Sequence of chain 2.B:
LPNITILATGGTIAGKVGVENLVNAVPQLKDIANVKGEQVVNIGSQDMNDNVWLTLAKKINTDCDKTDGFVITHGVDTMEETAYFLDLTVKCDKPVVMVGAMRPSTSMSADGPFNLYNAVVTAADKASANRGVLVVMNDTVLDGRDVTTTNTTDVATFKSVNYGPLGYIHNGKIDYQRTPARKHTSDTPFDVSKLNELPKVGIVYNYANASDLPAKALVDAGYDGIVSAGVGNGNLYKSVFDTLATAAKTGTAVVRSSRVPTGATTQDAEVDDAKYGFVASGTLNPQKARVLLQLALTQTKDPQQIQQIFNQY

The small molecule below binds the protein below.
Small molecule (SMILES): NC(=O)C[C@H](N)C(=O)O

Sequence of chain 2.A:
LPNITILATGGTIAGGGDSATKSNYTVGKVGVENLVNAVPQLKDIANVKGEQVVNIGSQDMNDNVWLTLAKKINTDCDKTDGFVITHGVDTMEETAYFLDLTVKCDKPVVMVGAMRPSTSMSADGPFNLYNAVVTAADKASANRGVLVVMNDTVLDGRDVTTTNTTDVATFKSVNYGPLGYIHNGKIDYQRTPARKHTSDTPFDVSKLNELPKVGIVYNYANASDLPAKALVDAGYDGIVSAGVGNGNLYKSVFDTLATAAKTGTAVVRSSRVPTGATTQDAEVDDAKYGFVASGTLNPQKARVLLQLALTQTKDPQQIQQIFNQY

Binding-site contacts:
Ligand atom CG contacts residue THR19 of chain 2.B at 2.7 Å.
Ligand atom CB contacts residue THR19 of chain 2.B at 3.1 Å.
Ligand atom OXT contacts residue VAL96 of chain 2.B at 3.0 Å (h-bond).
Ligand atom O contacts residue GLY95 of chain 2.B at 3.1 Å.
Ligand atom CA contacts residue THR19 of chain 2.B at 3.3 Å.
Ligand atom OD1 contacts residue VAL96 of chain 2.B at 2.9 Å (h-bond).
Ligand atom O contacts residue GLY64 of chain 2.B at 3.5 Å.
Ligand atom OXT contacts residue ASP97 of chain 2.B at 3.0 Å (salt-bridge).
Ligand atom ND2 contacts residue VAL96 of chain 2.B at 3.8 Å.
Ligand atom O contacts residue SER65 of chain 2.B at 2.9 Å (h-bond).
Ligand atom ND2 contacts residue ALA121 of chain 2.B at 2.9 Å (h-bond).
Ligand atom O contacts residue THR19 of chain 2.B at 4.0 Å.
Ligand atom C contacts residue GLY18 of chain 2.B at 4.1 Å.
Ligand atom OD1 contacts residue GLY18 of chain 2.B at 4.1 Å.
Ligand atom CA contacts residue GLN66 of chain 2.B at 4.1 Å.
Ligand atom OXT contacts residue SER65 of chain 2.B at 2.6 Å (h-bond).
Ligand atom N contacts residue ASN255 of chain 2.A at 3.5 Å (h-bond).
Ligand atom CA contacts residue GLU290 of chain 2.A at 3.3 Å.
Ligand atom O contacts residue GLY18 of chain 2.B at 3.2 Å.
Ligand atom N contacts residue ASP97 of chain 2.B at 2.7 Å (salt-bridge).
Ligand atom CB contacts residue ASP97 of chain 2.B at 3.4 Å.
Ligand atom CB contacts residue GLU290 of chain 2.A at 3.6 Å.
Ligand atom C contacts residue SER65 of chain 2.B at 3.6 Å.
Ligand atom C contacts residue VAL96 of chain 2.B at 3.7 Å (hydrophobic).
Ligand atom OD1 contacts residue ALA121 of chain 2.B at 3.7 Å.
Ligand atom C contacts residue THR19 of chain 2.B at 4.2 Å.
Ligand atom C contacts residue ASP97 of chain 2.B at 3.8 Å.
Ligand atom N contacts residue GLN66 of chain 2.B at 3.1 Å (h-bond).
Ligand atom CG contacts residue VAL96 of chain 2.B at 3.7 Å (hydrophobic).
Ligand atom OD1 contacts residue GLY95 of chain 2.B at 3.4 Å.
Ligand atom C contacts residue GLY95 of chain 2.B at 3.4 Å.
Ligand atom ND2 contacts residue MET122 of chain 2.B at 4.0 Å.
Ligand atom O contacts residue GLN66 of chain 2.B at 3.8 Å.
Ligand atom CA contacts residue ASP97 of chain 2.B at 3.6 Å.
Ligand atom OXT contacts residue GLY95 of chain 2.B at 3.2 Å.
Ligand atom OD1 contacts residue THR19 of chain 2.B at 3.1 Å (h-bond).
Ligand atom N contacts residue GLU290 of chain 2.A at 2.5 Å (salt-bridge).
Ligand atom C contacts residue GLN66 of chain 2.B at 3.8 Å.
Ligand atom CG contacts residue ALA121 of chain 2.B at 3.7 Å (hydrophobic).
Ligand atom ND2 contacts residue THR19 of chain 2.B at 2.9 Å (h-bond).